Sequence of chain 9.A:
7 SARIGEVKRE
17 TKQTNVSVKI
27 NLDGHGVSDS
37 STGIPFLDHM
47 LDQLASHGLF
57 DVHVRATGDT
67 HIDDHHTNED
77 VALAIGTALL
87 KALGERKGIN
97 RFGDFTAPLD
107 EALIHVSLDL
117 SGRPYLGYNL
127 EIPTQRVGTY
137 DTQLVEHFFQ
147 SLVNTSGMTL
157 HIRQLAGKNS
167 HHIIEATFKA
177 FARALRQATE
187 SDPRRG

The small molecule below binds the protein below.
Small molecule (SMILES): O=P(O)(O)OC[C@H](O)[C@@H](O)c1cnc[nH]1

Sequence of chain 20.A:
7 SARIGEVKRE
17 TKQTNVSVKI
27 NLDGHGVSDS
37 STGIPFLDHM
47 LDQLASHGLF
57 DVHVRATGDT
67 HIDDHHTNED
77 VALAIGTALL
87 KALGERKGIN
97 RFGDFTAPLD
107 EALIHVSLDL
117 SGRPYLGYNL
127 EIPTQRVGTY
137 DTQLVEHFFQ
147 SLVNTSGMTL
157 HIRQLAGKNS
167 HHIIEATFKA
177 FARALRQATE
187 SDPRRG

Sequence of chain 7.A:
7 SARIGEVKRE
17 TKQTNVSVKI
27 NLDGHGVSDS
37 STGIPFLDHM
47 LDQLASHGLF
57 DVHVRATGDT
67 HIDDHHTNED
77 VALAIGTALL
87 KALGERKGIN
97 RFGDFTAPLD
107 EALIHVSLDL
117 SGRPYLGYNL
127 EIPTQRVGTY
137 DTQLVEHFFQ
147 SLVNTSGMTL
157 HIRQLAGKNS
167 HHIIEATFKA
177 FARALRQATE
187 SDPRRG

Binding-site contacts:
Ligand atom C3 contacts residue GLU171 of chain 7.A at 3.3 Å.
Ligand atom C1 contacts residue GLU171 of chain 7.A at 3.2 Å.
Ligand atom O5 contacts residue ARG97 of chain 9.A at 2.8 Å (salt-bridge).
Ligand atom C2 contacts residue EDO1 of chain 20.F at 3.2 Å.
Ligand atom O6 contacts residue ARG97 of chain 9.A at 3.0 Å (salt-bridge).
Ligand atom N1 contacts residue MN1 of chain 20.C at 2.2 Å.
Ligand atom N3 contacts residue HIS71 of chain 20.A at 3.2 Å (h-bond).
Ligand atom C1 contacts residue IYP1 of chain 20.E at 0.1 Å.
Ligand atom O3 contacts residue IYP1 of chain 20.E at 0.2 Å (h-bond).
Ligand atom N3 contacts residue GLU75 of chain 20.A at 3.3 Å (salt-bridge).
Ligand atom C2 contacts residue IYP1 of chain 20.E at 0.5 Å.
Ligand atom C3 contacts residue MN1 of chain 20.C at 3.2 Å.
Ligand atom O1 contacts residue HIS45 of chain 7.A at 3.2 Å.
Ligand atom N3 contacts residue MN1 of chain 20.B at 2.3 Å.
Ligand atom O1 contacts residue MN1 of chain 20.C at 2.5 Å.
Ligand atom N3 contacts residue IYP1 of chain 20.E at 0.9 Å.
Ligand atom O2 contacts residue IYP1 of chain 20.E at 1.9 Å.
Ligand atom O6 contacts residue LYS175 of chain 7.A at 2.9 Å (salt-bridge).
Ligand atom N1 contacts residue IYP1 of chain 20.E at 0.4 Å (h-bond).
Ligand atom O4 contacts residue GLN49 of chain 7.A at 2.9 Å (h-bond).
Ligand atom O6 contacts residue IYP1 of chain 20.E at 0.1 Å (h-bond).
Ligand atom O4 contacts residue HIS53 of chain 7.A at 2.9 Å (h-bond).
Ligand atom O2 contacts residue EDO1 of chain 20.F at 2.9 Å (h-bond).
Ligand atom O4 contacts residue IYP1 of chain 20.E at 0.3 Å (h-bond).
Ligand atom C4 contacts residue MN1 of chain 20.C at 3.0 Å.
Ligand atom C4 contacts residue IYP1 of chain 20.E at 0.5 Å.
Ligand atom C6 contacts residue MN1 of chain 20.C at 3.2 Å.
Ligand atom C5 contacts residue IYP1 of chain 20.E at 0.6 Å.
Ligand atom C6 contacts residue MN1 of chain 20.B at 3.1 Å.
Ligand atom O1 contacts residue IYP1 of chain 20.E at 0.2 Å (h-bond).
Ligand atom O2 contacts residue ARG119 of chain 9.A at 3.3 Å (salt-bridge).
Ligand atom N1 contacts residue GLU171 of chain 7.A at 3.1 Å (salt-bridge).
Ligand atom O5 contacts residue IYP1 of chain 20.E at 0.1 Å (h-bond).
Ligand atom N1 contacts residue HIS167 of chain 7.A at 3.2 Å (h-bond).
Ligand atom C3 contacts residue IYP1 of chain 20.E at 0.3 Å.
Ligand atom O1 contacts residue GLU171 of chain 7.A at 2.6 Å (salt-bridge).
Ligand atom C6 contacts residue HIS71 of chain 20.A at 3.1 Å.
Ligand atom P6 contacts residue IYP1 of chain 20.E at 0.1 Å.
Ligand atom N1 contacts residue HIS72 of chain 20.A at 3.1 Å (h-bond).
Ligand atom C6 contacts residue IYP1 of chain 20.E at 0.8 Å.